Binding-site contacts:
Ligand atom C8 contacts residue ASP150 of chain 24.E at 4.3 Å.
Ligand atom N2 contacts residue TYR93 of chain 24.E at 3.3 Å (h-bond).
Ligand atom C1 contacts residue ASN182 of chain 24.E at 1.4 Å.
Ligand atom C3 contacts residue ASN182 of chain 24.E at 3.8 Å.
Ligand atom C3 contacts residue TYR93 of chain 24.E at 3.8 Å (hydrophobic).
Ligand atom O7 contacts residue VAL94 of chain 24.E at 3.5 Å.
Ligand atom C2 contacts residue TYR93 of chain 24.E at 3.8 Å (hydrophobic).
Ligand atom O7 contacts residue ASN182 of chain 24.E at 2.9 Å (h-bond).
Ligand atom C8 contacts residue ASN182 of chain 24.E at 4.3 Å.
Ligand atom C3 contacts residue VAL94 of chain 24.E at 4.4 Å (hydrophobic).
Ligand atom C7 contacts residue TRP154 of chain 24.E at 4.5 Å (hydrophobic).
Ligand atom O4 contacts residue VAL94 of chain 24.E at 3.7 Å.
Ligand atom C8 contacts residue TYR93 of chain 24.E at 4.4 Å (hydrophobic).
Ligand atom C4 contacts residue ASN182 of chain 24.E at 4.3 Å.
Ligand atom C8 contacts residue TRP154 of chain 24.E at 3.6 Å (hydrophobic).
Ligand atom C2 contacts residue VAL94 of chain 24.E at 4.3 Å (hydrophobic).
Ligand atom C7 contacts residue TYR93 of chain 24.E at 4.3 Å (hydrophobic).
Ligand atom O7 contacts residue TRP154 of chain 24.E at 4.5 Å.
Ligand atom C2 contacts residue ASN182 of chain 24.E at 2.5 Å.
Ligand atom O5 contacts residue ASN182 of chain 24.E at 2.4 Å (h-bond).
Ligand atom O3 contacts residue VAL94 of chain 24.E at 4.5 Å.
Ligand atom C5 contacts residue ASN182 of chain 24.E at 3.6 Å.
Ligand atom C1 contacts residue TYR93 of chain 24.E at 3.8 Å (hydrophobic).
Ligand atom N2 contacts residue ASN182 of chain 24.E at 2.9 Å (h-bond).
Ligand atom C7 contacts residue ASN182 of chain 24.E at 3.1 Å.
Ligand atom O7 contacts residue LEU70 of chain 24.E at 3.7 Å.

The protein below binds the small molecule below.
Small molecule (SMILES): CC(=O)N[C@H]1[C@H](O[C@H]2[C@H](O)[C@@H](NC(C)=O)CO[C@@H]2CO)O[C@H](CO)[C@@H](O)[C@@H]1O

Sequence of chain 24.E:
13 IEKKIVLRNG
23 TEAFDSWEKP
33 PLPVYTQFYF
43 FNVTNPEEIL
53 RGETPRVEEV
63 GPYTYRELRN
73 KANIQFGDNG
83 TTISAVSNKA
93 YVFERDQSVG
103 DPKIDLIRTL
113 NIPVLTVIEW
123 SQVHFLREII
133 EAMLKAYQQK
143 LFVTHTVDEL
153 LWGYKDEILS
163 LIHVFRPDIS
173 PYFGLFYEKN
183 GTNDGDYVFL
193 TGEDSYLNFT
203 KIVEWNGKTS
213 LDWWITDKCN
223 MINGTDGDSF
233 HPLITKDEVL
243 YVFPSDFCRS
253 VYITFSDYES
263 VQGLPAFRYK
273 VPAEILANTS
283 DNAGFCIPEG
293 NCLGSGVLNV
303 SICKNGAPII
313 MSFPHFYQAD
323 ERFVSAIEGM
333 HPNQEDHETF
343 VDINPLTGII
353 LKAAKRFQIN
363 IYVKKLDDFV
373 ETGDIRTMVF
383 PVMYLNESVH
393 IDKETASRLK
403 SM